Binding-site contacts:
Ligand atom N2 contacts residue ASN524 of chain 1.B at 3.0 Å (h-bond).
Ligand atom C6 contacts residue SER500 of chain 1.B at 3.9 Å.
Ligand atom C5 contacts residue SER500 of chain 1.B at 3.7 Å.
Ligand atom O7 contacts residue ASN524 of chain 1.B at 3.4 Å (h-bond).
Ligand atom O5 contacts residue ASN524 of chain 1.B at 2.1 Å (h-bond).
Ligand atom C1 contacts residue SER500 of chain 1.B at 3.7 Å.
Ligand atom C3 contacts residue ASN524 of chain 1.B at 3.8 Å.
Ligand atom O5 contacts residue SER500 of chain 1.B at 3.1 Å.
Ligand atom C8 contacts residue ALA525 of chain 1.B at 4.1 Å (hydrophobic).
Ligand atom C7 contacts residue ASN524 of chain 1.B at 3.4 Å.
Ligand atom C4 contacts residue ASN524 of chain 1.B at 4.1 Å.
Ligand atom C5 contacts residue ASN524 of chain 1.B at 3.5 Å.
Ligand atom C1 contacts residue ASN524 of chain 1.B at 1.4 Å.
Ligand atom O6 contacts residue ASN524 of chain 1.B at 4.4 Å.
Ligand atom C8 contacts residue ASN524 of chain 1.B at 4.5 Å.
Ligand atom C2 contacts residue ASN524 of chain 1.B at 2.5 Å.
Ligand atom C6 contacts residue ASN524 of chain 1.B at 4.5 Å.

This small molecule binds to this protein.
Small molecule (SMILES): CC(=O)N[C@@H]1[C@@H](O)[C@H](O)[C@@H](CO)O[C@H]1O

Sequence of chain 1.B:
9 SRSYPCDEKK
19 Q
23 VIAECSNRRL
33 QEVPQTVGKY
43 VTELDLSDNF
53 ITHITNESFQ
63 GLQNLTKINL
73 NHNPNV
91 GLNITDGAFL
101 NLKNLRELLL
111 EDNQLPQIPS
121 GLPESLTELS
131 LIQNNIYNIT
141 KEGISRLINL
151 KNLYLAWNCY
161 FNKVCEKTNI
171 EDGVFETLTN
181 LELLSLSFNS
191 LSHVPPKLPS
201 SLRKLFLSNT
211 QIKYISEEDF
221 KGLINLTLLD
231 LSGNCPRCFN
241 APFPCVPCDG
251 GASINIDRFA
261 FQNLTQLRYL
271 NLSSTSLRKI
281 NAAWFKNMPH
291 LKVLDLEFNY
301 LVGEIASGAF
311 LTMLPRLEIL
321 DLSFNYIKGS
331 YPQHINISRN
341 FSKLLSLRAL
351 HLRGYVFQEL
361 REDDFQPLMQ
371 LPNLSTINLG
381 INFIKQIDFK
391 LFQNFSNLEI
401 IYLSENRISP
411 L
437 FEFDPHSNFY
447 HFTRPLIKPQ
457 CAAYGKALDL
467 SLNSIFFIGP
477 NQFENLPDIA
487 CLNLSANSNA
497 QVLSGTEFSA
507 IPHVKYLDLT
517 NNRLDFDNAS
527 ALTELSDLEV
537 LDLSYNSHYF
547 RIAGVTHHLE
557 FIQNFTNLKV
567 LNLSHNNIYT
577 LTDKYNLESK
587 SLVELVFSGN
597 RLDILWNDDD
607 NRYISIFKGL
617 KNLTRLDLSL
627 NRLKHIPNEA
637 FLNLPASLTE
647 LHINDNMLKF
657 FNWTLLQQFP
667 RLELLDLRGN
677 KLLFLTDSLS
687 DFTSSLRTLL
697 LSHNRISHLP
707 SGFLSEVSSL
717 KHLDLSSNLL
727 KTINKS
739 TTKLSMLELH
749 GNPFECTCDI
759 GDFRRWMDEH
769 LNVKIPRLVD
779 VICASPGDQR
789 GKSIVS